Sequence of chain 1.A:
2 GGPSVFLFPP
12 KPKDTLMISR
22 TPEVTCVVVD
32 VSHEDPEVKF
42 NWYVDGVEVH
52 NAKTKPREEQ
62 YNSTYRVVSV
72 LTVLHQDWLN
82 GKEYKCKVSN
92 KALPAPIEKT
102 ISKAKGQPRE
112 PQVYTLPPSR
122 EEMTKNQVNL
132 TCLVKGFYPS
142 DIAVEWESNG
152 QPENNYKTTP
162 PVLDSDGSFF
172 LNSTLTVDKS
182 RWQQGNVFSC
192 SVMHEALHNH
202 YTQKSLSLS

Binding-site contacts:
Ligand atom C1 contacts residue THR175 of chain 1.A at 4.5 Å.
Ligand atom O7 contacts residue THR177 of chain 1.A at 3.4 Å.
Ligand atom C2 contacts residue ASN130 of chain 1.A at 2.6 Å.
Ligand atom C1 contacts residue ASN130 of chain 1.A at 1.4 Å.
Ligand atom C7 contacts residue THR177 of chain 1.A at 4.2 Å.
Ligand atom O4 contacts residue LYS158 of chain 1.A at 4.2 Å.
Ligand atom C1 contacts residue THR177 of chain 1.A at 4.5 Å.
Ligand atom O5 contacts residue THR175 of chain 1.A at 4.0 Å.
Ligand atom O7 contacts residue ASN130 of chain 1.A at 3.2 Å (h-bond).
Ligand atom C4 contacts residue ASN130 of chain 1.A at 4.2 Å.
Ligand atom C5 contacts residue ASN130 of chain 1.A at 3.5 Å.
Ligand atom C8 contacts residue GLN128 of chain 1.A at 3.3 Å.
Ligand atom C7 contacts residue ASN130 of chain 1.A at 3.5 Å.
Ligand atom C3 contacts residue ASN130 of chain 1.A at 3.8 Å.
Ligand atom C8 contacts residue THR177 of chain 1.A at 4.4 Å.
Ligand atom N2 contacts residue ASN130 of chain 1.A at 3.0 Å (h-bond).
Ligand atom O5 contacts residue ASN130 of chain 1.A at 2.2 Å (h-bond).

This small molecule binds to this protein.
Small molecule (SMILES): CC(=O)N[C@@H]1[C@@H](O)[C@H](O)[C@@H](CO)O[C@H]1O